Sequence of chain 2.A:
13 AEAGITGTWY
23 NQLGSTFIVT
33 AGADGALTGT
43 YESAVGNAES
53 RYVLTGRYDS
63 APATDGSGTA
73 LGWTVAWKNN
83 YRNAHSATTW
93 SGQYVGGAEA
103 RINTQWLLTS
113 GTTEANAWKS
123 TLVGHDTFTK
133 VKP

Binding-site contacts:
Ligand atom N3 contacts residue TYR43 of chain 3.B at 2.6 Å (h-bond).
Ligand atom C4 contacts residue VAL47 of chain 3.B at 3.5 Å (hydrophobic).
Ligand atom N2 contacts residue SER45 of chain 3.B at 3.1 Å (h-bond).
Ligand atom S1 contacts residue TRP79 of chain 3.B at 3.6 Å.
Ligand atom C11 contacts residue ASN49 of chain 3.B at 3.6 Å.
Ligand atom C10 contacts residue TRP79 of chain 3.B at 3.6 Å (hydrophobic).
Ligand atom N2 contacts residue VAL47 of chain 3.B at 3.4 Å.
Ligand atom N2 contacts residue LEU25 of chain 3.B at 3.7 Å.
Ligand atom O11 contacts residue GLY48 of chain 3.B at 3.1 Å.
Ligand atom C3 contacts residue LEU25 of chain 3.B at 3.3 Å (hydrophobic).
Ligand atom C6 contacts residue TRP108 of chain 3.B at 3.5 Å (hydrophobic).
Ligand atom N3 contacts residue LEU25 of chain 3.B at 3.5 Å.
Ligand atom C7 contacts residue SER45 of chain 3.B at 3.7 Å.
Ligand atom S1 contacts residue TRP92 of chain 3.B at 3.9 Å.
Ligand atom N3 contacts residue ASP128 of chain 3.B at 3.6 Å.
Ligand atom N3 contacts residue SER27 of chain 3.B at 2.9 Å (h-bond).
Ligand atom C2 contacts residue TRP120 of chain 2.A at 3.7 Å (hydrophobic).
Ligand atom C10 contacts residue ASN49 of chain 3.B at 3.5 Å.
Ligand atom N1 contacts residue LEU25 of chain 3.B at 3.6 Å.
Ligand atom C7 contacts residue VAL47 of chain 3.B at 3.3 Å (hydrophobic).
Ligand atom N3 contacts residue ASN23 of chain 3.B at 3.1 Å (h-bond).
Ligand atom C4 contacts residue TRP120 of chain 2.A at 3.8 Å (hydrophobic).
Ligand atom C3 contacts residue SER27 of chain 3.B at 3.9 Å.
Ligand atom C3 contacts residue SER45 of chain 3.B at 3.8 Å.
Ligand atom C9 contacts residue ALA50 of chain 3.B at 3.7 Å (hydrophobic).
Ligand atom C7 contacts residue TRP79 of chain 3.B at 3.9 Å (hydrophobic).
Ligand atom N3 contacts residue SER45 of chain 3.B at 3.8 Å.
Ligand atom N1 contacts residue ASP128 of chain 3.B at 2.9 Å (salt-bridge).
Ligand atom C8 contacts residue LEU110 of chain 3.B at 3.9 Å (hydrophobic).
Ligand atom C8 contacts residue TRP79 of chain 3.B at 3.9 Å (hydrophobic).
Ligand atom C3 contacts residue ASP128 of chain 3.B at 3.7 Å.
Ligand atom C5 contacts residue TRP108 of chain 3.B at 3.7 Å (hydrophobic).
Ligand atom O11 contacts residue ASN49 of chain 3.B at 2.9 Å (h-bond).
Ligand atom C9 contacts residue VAL47 of chain 3.B at 3.4 Å (hydrophobic).
Ligand atom C3 contacts residue TYR43 of chain 3.B at 3.5 Å (hydrophobic).
Ligand atom O12 contacts residue ALA86 of chain 3.B at 3.9 Å.
Ligand atom O12 contacts residue SER88 of chain 3.B at 3.2 Å (h-bond).
Ligand atom C9 contacts residue TRP79 of chain 3.B at 3.8 Å (hydrophobic).
Ligand atom S1 contacts residue THR90 of chain 3.B at 3.2 Å (h-bond).
Ligand atom C8 contacts residue VAL47 of chain 3.B at 3.8 Å (hydrophobic).

The small molecule below binds the protein below.
Small molecule (SMILES): N=C1N[C@H]2[C@H](CS[C@H]2CCCCC(=O)O)N1

Sequence of chain 3.B:
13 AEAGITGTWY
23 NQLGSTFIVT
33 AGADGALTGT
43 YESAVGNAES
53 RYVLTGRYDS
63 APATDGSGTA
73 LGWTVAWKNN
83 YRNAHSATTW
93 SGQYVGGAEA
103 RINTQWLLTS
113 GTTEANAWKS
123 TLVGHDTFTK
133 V